A protein and the small-molecule ligand that binds it are described below.
Small molecule (SMILES): S/C=N\Cc1ccco1

Sequence of chain 1.B:
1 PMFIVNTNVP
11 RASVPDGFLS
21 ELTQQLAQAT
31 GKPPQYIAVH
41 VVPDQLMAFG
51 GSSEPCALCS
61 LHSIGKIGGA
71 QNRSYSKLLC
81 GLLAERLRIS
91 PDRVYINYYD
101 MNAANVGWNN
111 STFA

Binding-site contacts:
Ligand atom CAJ contacts residue MET2 of chain 1.C at 4.3 Å (hydrophobic).
Ligand atom CAD contacts residue VAL106 of chain 1.C at 3.7 Å (hydrophobic).
Ligand atom NAG contacts residue HIS62 of chain 1.C at 3.7 Å.
Ligand atom CAE contacts residue TYR95 of chain 1.B at 4.0 Å (hydrophobic).
Ligand atom CAJ contacts residue SER63 of chain 1.C at 4.4 Å.
Ligand atom NAG contacts residue MET2 of chain 1.C at 3.5 Å (h-bond).
Ligand atom CAC contacts residue HIS62 of chain 1.C at 4.1 Å.
Ligand atom OAH contacts residue ILE64 of chain 1.C at 3.4 Å (h-bond).
Ligand atom CAD contacts residue SER63 of chain 1.C at 3.8 Å.
Ligand atom OAH contacts residue HIS62 of chain 1.C at 3.6 Å (h-bond).
Ligand atom NAG contacts residue PRO1 of chain 1.C at 2.3 Å (h-bond).
Ligand atom CAF contacts residue TYR36 of chain 1.C at 4.3 Å (hydrophobic).
Ligand atom CAD contacts residue ASN97 of chain 1.B at 4.0 Å.
Ligand atom CAI contacts residue PRO1 of chain 1.C at 1.4 Å (hydrophobic).
Ligand atom CAI contacts residue MET2 of chain 1.C at 4.0 Å (hydrophobic).
Ligand atom CAC contacts residue VAL106 of chain 1.C at 3.6 Å (hydrophobic).
Ligand atom SAB contacts residue LYS32 of chain 1.C at 4.1 Å.
Ligand atom CAE contacts residue MET2 of chain 1.C at 3.8 Å (hydrophobic).
Ligand atom CAD contacts residue HIS62 of chain 1.C at 3.8 Å.
Ligand atom CAC contacts residue ASN97 of chain 1.B at 3.5 Å.
Ligand atom CAF contacts residue TYR95 of chain 1.B at 3.9 Å (hydrophobic).
Ligand atom CAD contacts residue MET101 of chain 1.C at 3.9 Å (hydrophobic).
Ligand atom CAF contacts residue PRO1 of chain 1.C at 3.7 Å (hydrophobic).
Ligand atom CAD contacts residue ILE64 of chain 1.C at 4.1 Å (hydrophobic).
Ligand atom SAB contacts residue TYR36 of chain 1.C at 3.8 Å.
Ligand atom CAJ contacts residue HIS62 of chain 1.C at 4.0 Å.
Ligand atom CAI contacts residue TYR36 of chain 1.C at 4.0 Å (hydrophobic).
Ligand atom OAH contacts residue SER63 of chain 1.C at 3.3 Å.
Ligand atom CAE contacts residue VAL106 of chain 1.C at 3.9 Å (hydrophobic).
Ligand atom CAE contacts residue HIS62 of chain 1.C at 4.5 Å.
Ligand atom CAC contacts residue MET2 of chain 1.C at 3.8 Å (hydrophobic).
Ligand atom NAG contacts residue TYR36 of chain 1.C at 4.2 Å.
Ligand atom SAB contacts residue PRO1 of chain 1.C at 2.7 Å (h-bond).

Sequence of chain 1.C:
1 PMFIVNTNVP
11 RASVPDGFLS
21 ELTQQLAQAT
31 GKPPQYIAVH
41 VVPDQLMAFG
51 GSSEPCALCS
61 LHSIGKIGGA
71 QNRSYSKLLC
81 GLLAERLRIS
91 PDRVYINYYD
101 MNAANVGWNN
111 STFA